Binding-site contacts:
Ligand atom C contacts residue ASP107 of chain 1.C at 3.4 Å.
Ligand atom O contacts residue GLY138 of chain 1.C at 3.3 Å.
Ligand atom OXT contacts residue MET45 of chain 1.C at 3.6 Å.
Ligand atom OD1 contacts residue ALA165 of chain 1.C at 3.7 Å.
Ligand atom N contacts residue ASN295 of chain 1.B at 3.8 Å.
Ligand atom OD1 contacts residue GLY138 of chain 1.C at 3.3 Å.
Ligand atom N contacts residue ASP107 of chain 1.C at 2.9 Å (salt-bridge).
Ligand atom C contacts residue GLY138 of chain 1.C at 3.6 Å.
Ligand atom C contacts residue SER108 of chain 1.C at 3.5 Å.
Ligand atom OXT contacts residue ASP107 of chain 1.C at 3.3 Å.
Ligand atom OXT contacts residue GLY41 of chain 1.C at 3.4 Å.
Ligand atom CG contacts residue THR42 of chain 1.C at 2.7 Å.
Ligand atom C contacts residue ASP140 of chain 1.C at 3.7 Å.
Ligand atom CA contacts residue ASP107 of chain 1.C at 3.8 Å.
Ligand atom O contacts residue SER108 of chain 1.C at 2.5 Å (h-bond).
Ligand atom CB contacts residue ALA139 of chain 1.C at 4.0 Å (hydrophobic).
Ligand atom N contacts residue TYR331 of chain 1.B at 3.5 Å.
Ligand atom CA contacts residue THR42 of chain 1.C at 3.2 Å.
Ligand atom ND2 contacts residue THR42 of chain 1.C at 2.9 Å (h-bond).
Ligand atom ND2 contacts residue GLN166 of chain 1.C at 3.7 Å.
Ligand atom O contacts residue ASP107 of chain 1.C at 3.8 Å.
Ligand atom CG contacts residue ALA139 of chain 1.C at 3.4 Å (hydrophobic).
Ligand atom OXT contacts residue GLY138 of chain 1.C at 3.5 Å.
Ligand atom ND2 contacts residue ALA139 of chain 1.C at 3.6 Å.
Ligand atom OD1 contacts residue ALA139 of chain 1.C at 2.8 Å (h-bond).
Ligand atom OXT contacts residue SER108 of chain 1.C at 2.8 Å (h-bond).
Ligand atom CB contacts residue ASP140 of chain 1.C at 3.5 Å.
Ligand atom CB contacts residue THR42 of chain 1.C at 3.1 Å.
Ligand atom CA contacts residue TYR331 of chain 1.B at 3.8 Å (hydrophobic).
Ligand atom CA contacts residue ASP140 of chain 1.C at 3.6 Å.
Ligand atom CG contacts residue ALA165 of chain 1.C at 3.7 Å (hydrophobic).
Ligand atom O contacts residue ALA139 of chain 1.C at 3.2 Å (h-bond).
Ligand atom OXT contacts residue THR42 of chain 1.C at 4.0 Å.
Ligand atom OD1 contacts residue THR42 of chain 1.C at 3.0 Å (h-bond).
Ligand atom O contacts residue ASP140 of chain 1.C at 3.0 Å (salt-bridge).
Ligand atom CB contacts residue TYR331 of chain 1.B at 3.9 Å (hydrophobic).
Ligand atom ND2 contacts residue ALA165 of chain 1.C at 2.9 Å (h-bond).
Ligand atom ND2 contacts residue TYR331 of chain 1.B at 3.8 Å.
Ligand atom C contacts residue ALA139 of chain 1.C at 3.9 Å (hydrophobic).
Ligand atom N contacts residue ASP140 of chain 1.C at 2.7 Å (salt-bridge).

Sequence of chain 1.C:
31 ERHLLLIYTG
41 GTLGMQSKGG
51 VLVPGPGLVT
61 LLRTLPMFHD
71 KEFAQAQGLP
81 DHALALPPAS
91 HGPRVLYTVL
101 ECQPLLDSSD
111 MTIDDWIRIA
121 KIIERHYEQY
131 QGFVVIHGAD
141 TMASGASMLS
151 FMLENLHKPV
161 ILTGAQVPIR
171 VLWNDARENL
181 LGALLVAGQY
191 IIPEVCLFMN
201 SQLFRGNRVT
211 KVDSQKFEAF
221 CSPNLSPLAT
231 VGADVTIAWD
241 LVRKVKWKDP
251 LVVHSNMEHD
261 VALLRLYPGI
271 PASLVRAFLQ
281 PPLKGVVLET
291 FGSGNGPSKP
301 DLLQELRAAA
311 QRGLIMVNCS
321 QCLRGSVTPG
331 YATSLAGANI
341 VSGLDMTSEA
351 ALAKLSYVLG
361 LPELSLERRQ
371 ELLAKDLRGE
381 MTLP

A small-molecule ligand and the protein it binds are described below.
Small molecule (SMILES): NC(=O)C[C@H](N)C(=O)O

Sequence of chain 1.B:
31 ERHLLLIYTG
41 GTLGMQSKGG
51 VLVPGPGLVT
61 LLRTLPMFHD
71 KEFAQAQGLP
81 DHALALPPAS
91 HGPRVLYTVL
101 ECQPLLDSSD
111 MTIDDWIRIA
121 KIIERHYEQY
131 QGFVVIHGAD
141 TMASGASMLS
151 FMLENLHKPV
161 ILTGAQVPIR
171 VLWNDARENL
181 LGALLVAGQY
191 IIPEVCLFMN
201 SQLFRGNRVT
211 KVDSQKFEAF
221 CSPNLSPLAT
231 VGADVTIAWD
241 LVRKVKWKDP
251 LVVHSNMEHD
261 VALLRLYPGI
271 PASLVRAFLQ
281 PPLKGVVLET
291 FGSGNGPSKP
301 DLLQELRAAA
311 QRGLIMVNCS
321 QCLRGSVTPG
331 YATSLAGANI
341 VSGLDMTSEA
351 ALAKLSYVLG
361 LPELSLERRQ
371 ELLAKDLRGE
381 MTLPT